Sequence of chain 1.A:
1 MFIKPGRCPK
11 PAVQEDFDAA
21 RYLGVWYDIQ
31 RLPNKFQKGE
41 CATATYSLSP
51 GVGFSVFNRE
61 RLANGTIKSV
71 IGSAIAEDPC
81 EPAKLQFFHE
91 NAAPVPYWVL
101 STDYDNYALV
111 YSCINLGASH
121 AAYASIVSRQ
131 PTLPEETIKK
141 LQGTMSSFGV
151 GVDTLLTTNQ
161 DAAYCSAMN

A small-molecule ligand and the protein it binds are described below.
Small molecule (SMILES): C=CC1=C(C)/C(=C/c2[nH]c(/C=C3\N=C(/C=C4\NC(=O)C(C)=C4C=C)C(C)=C3CCC(=O)O)c(CCC(=O)O)c2C)NC1=O

Sequence of chain 2.A:
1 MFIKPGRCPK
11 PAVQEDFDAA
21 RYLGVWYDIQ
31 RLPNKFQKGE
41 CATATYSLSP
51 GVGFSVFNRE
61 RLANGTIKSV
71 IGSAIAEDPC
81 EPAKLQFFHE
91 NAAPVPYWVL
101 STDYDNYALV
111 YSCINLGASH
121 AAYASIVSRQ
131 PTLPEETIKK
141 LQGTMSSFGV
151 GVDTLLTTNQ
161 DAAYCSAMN

Binding-site contacts:
Ligand atom CBC contacts residue ASP28 of chain 2.A at 3.6 Å.
Ligand atom O2A contacts residue ALA118 of chain 1.A at 3.4 Å.
Ligand atom NC contacts residue ASN58 of chain 2.A at 3.6 Å (h-bond).
Ligand atom C2C contacts residue TYR123 of chain 2.A at 3.6 Å (hydrophobic).
Ligand atom CBD contacts residue GLU60 of chain 2.A at 3.3 Å.
Ligand atom CGA contacts residue ALA118 of chain 1.A at 3.6 Å (hydrophobic).
Ligand atom C1D contacts residue ASN58 of chain 2.A at 3.5 Å.
Ligand atom C1A contacts residue PHE36 of chain 2.A at 3.6 Å (hydrophobic).
Ligand atom CMB contacts residue SER112 of chain 2.A at 3.7 Å.
Ligand atom CAB contacts residue SER112 of chain 2.A at 3.4 Å.
Ligand atom C1B contacts residue PHE36 of chain 2.A at 3.4 Å (hydrophobic).
Ligand atom CMB contacts residue TYR123 of chain 2.A at 3.7 Å (hydrophobic).
Ligand atom CMD contacts residue GLU60 of chain 2.A at 3.6 Å.
Ligand atom C4D contacts residue PHE36 of chain 2.A at 3.7 Å (hydrophobic).
Ligand atom O1D contacts residue LYS68 of chain 2.A at 3.3 Å.
Ligand atom CMA contacts residue ALA92 of chain 2.A at 3.7 Å (hydrophobic).
Ligand atom NB contacts residue PHE36 of chain 2.A at 3.5 Å.
Ligand atom NA contacts residue PHE36 of chain 2.A at 3.2 Å.
Ligand atom C3A contacts residue HIS89 of chain 2.A at 3.5 Å.
Ligand atom O2A contacts residue PHE36 of chain 2.A at 3.1 Å.
Ligand atom CMA contacts residue HIS89 of chain 2.A at 3.4 Å.
Ligand atom NA contacts residue HIS89 of chain 2.A at 3.7 Å.
Ligand atom C4D contacts residue ASN58 of chain 2.A at 3.7 Å.
Ligand atom CMD contacts residue ARG59 of chain 2.A at 3.2 Å.
Ligand atom OB contacts residue LEU116 of chain 1.A at 3.1 Å (h-bond).
Ligand atom CBA contacts residue ALA118 of chain 1.A at 3.1 Å (hydrophobic).
Ligand atom CHB contacts residue HIS89 of chain 2.A at 3.5 Å.
Ligand atom ND contacts residue PHE36 of chain 2.A at 3.4 Å.
Ligand atom CHA contacts residue VAL70 of chain 2.A at 3.6 Å (hydrophobic).
Ligand atom CGA contacts residue PHE36 of chain 2.A at 3.6 Å (hydrophobic).
Ligand atom ND contacts residue ASN58 of chain 2.A at 3.2 Å (h-bond).
Ligand atom CBD contacts residue PHE36 of chain 2.A at 3.3 Å (hydrophobic).
Ligand atom O2D contacts residue GLU60 of chain 2.A at 2.4 Å (salt-bridge).
Ligand atom O2D contacts residue LYS68 of chain 2.A at 3.3 Å.
Ligand atom C4A contacts residue HIS89 of chain 2.A at 3.4 Å.
Ligand atom C3D contacts residue ASN58 of chain 2.A at 3.7 Å.
Ligand atom OB contacts residue GLY117 of chain 1.A at 3.5 Å (h-bond).
Ligand atom CGD contacts residue GLU60 of chain 2.A at 3.2 Å.
Ligand atom CBC contacts residue VAL127 of chain 2.A at 3.5 Å (hydrophobic).
Ligand atom C2D contacts residue ASN58 of chain 2.A at 3.4 Å.